Binding-site contacts:
Ligand atom N2 contacts residue PRO83 of chain 2.C at 2.8 Å (h-bond).
Ligand atom C2 contacts residue PRO83 of chain 2.C at 3.6 Å (hydrophobic).
Ligand atom C8 contacts residue TYR82 of chain 2.C at 3.7 Å (hydrophobic).
Ligand atom O7 contacts residue ASN284 of chain 2.C at 3.5 Å (h-bond).
Ligand atom C2 contacts residue ASN284 of chain 2.C at 2.5 Å.
Ligand atom C3 contacts residue ASN284 of chain 2.C at 3.9 Å.
Ligand atom C1 contacts residue PRO83 of chain 2.C at 3.7 Å (hydrophobic).
Ligand atom O6 contacts residue TYR82 of chain 2.C at 4.1 Å.
Ligand atom N2 contacts residue ASN284 of chain 2.C at 3.0 Å (h-bond).
Ligand atom C7 contacts residue ARG84 of chain 2.C at 4.4 Å.
Ligand atom O3 contacts residue PRO83 of chain 2.C at 4.5 Å.
Ligand atom C7 contacts residue PRO83 of chain 2.C at 3.6 Å (hydrophobic).
Ligand atom O3 contacts residue ARG84 of chain 2.C at 4.5 Å.
Ligand atom C8 contacts residue PRO83 of chain 2.C at 3.6 Å (hydrophobic).
Ligand atom C4 contacts residue ASN284 of chain 2.C at 4.3 Å.
Ligand atom N2 contacts residue ARG84 of chain 2.C at 3.9 Å.
Ligand atom C1 contacts residue ASN284 of chain 2.C at 1.5 Å.
Ligand atom O7 contacts residue TYR82 of chain 2.C at 4.5 Å.
Ligand atom C5 contacts residue ASN284 of chain 2.C at 3.8 Å.
Ligand atom C1 contacts residue TYR82 of chain 2.C at 4.5 Å (hydrophobic).
Ligand atom C8 contacts residue LEU85 of chain 2.C at 3.9 Å (hydrophobic).
Ligand atom C3 contacts residue PRO83 of chain 2.C at 3.8 Å (hydrophobic).
Ligand atom C8 contacts residue ARG356 of chain 2.C at 3.9 Å.
Ligand atom C8 contacts residue ARG84 of chain 2.C at 3.7 Å.
Ligand atom C8 contacts residue ASN284 of chain 2.C at 4.4 Å.
Ligand atom C7 contacts residue LEU85 of chain 2.C at 4.4 Å (hydrophobic).
Ligand atom C7 contacts residue ASN284 of chain 2.C at 3.4 Å.
Ligand atom O5 contacts residue ASN284 of chain 2.C at 2.4 Å (h-bond).
Ligand atom C5 contacts residue TYR82 of chain 2.C at 4.3 Å (hydrophobic).

Sequence of chain 2.C:
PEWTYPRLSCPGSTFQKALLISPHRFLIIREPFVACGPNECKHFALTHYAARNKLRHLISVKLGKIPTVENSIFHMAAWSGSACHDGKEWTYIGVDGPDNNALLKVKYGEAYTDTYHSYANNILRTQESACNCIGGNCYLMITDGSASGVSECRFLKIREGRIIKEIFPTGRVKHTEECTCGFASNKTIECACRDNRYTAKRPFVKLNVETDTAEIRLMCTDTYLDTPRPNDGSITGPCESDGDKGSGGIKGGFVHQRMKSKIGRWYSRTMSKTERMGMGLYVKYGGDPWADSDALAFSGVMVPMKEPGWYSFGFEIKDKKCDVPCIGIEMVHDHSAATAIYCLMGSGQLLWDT

The small molecule below binds the protein below.
Small molecule (SMILES): CC(=O)N[C@H]1[C@H](O[C@H]2[C@H](O)[C@@H](NC(C)=O)CO[C@@H]2CO)O[C@H](CO)[C@@H](O)[C@@H]1O